This protein binds this small molecule.
Small molecule (SMILES): CC(=O)N[C@H]1[C@H](O[C@H]2[C@H](O)[C@@H](NC(C)=O)CO[C@@H]2CO)O[C@H](CO)[C@@H](O)[C@@H]1O

Binding-site contacts:
Ligand atom O5 contacts residue ASN168 of chain 1.K at 2.5 Å (h-bond).
Ligand atom C1 contacts residue ASN168 of chain 1.K at 1.4 Å.
Ligand atom C8 contacts residue ASN168 of chain 1.K at 4.3 Å.
Ligand atom C2 contacts residue ASN168 of chain 1.K at 2.4 Å.
Ligand atom O6 contacts residue THR170 of chain 1.K at 4.3 Å.
Ligand atom N2 contacts residue ASN168 of chain 1.K at 2.8 Å (h-bond).
Ligand atom O7 contacts residue ASN168 of chain 1.K at 3.3 Å (h-bond).
Ligand atom C5 contacts residue ASN168 of chain 1.K at 3.7 Å.
Ligand atom C7 contacts residue ASN168 of chain 1.K at 3.2 Å.
Ligand atom C3 contacts residue ASN168 of chain 1.K at 3.8 Å.
Ligand atom O6 contacts residue ASN168 of chain 1.K at 4.3 Å.
Ligand atom C4 contacts residue ASN168 of chain 1.K at 4.3 Å.

Sequence of chain 1.K:
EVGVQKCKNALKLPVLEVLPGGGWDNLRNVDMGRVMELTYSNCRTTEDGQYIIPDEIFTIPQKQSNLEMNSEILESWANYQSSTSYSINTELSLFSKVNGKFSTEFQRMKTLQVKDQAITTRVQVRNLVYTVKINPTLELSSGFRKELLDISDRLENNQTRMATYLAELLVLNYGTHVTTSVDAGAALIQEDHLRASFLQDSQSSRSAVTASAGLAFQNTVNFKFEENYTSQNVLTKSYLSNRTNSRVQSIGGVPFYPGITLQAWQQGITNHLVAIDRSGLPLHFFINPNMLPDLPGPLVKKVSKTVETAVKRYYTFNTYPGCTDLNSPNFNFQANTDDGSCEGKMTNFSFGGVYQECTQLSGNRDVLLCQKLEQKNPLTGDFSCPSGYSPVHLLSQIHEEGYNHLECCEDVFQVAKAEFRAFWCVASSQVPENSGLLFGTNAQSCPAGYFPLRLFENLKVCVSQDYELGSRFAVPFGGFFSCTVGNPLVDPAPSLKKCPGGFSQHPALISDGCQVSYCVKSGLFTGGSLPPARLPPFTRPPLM